Binding-site contacts:
Ligand atom O contacts residue GLU254 of chain 1.B at 3.5 Å (salt-bridge).
Ligand atom CG contacts residue HIS32 of chain 1.B at 3.4 Å.
Ligand atom OD2 contacts residue HIS32 of chain 1.B at 2.7 Å (h-bond).
Ligand atom CAF contacts residue HIS32 of chain 1.B at 4.1 Å.
Ligand atom CAF contacts residue TRP193 of chain 1.B at 3.9 Å (hydrophobic).
Ligand atom N1 contacts residue TRP54 of chain 1.B at 3.5 Å (h-bond).
Ligand atom O contacts residue ARG228 of chain 1.B at 4.1 Å.
Ligand atom CAO contacts residue ARG255 of chain 1.B at 3.9 Å.
Ligand atom OG contacts residue TRP54 of chain 1.B at 3.4 Å (h-bond).
Ligand atom CA contacts residue ASP195 of chain 1.B at 3.1 Å.
Ligand atom O contacts residue ASP195 of chain 1.B at 3.9 Å.
Ligand atom CB contacts residue GLU53 of chain 1.B at 3.4 Å.
Ligand atom CAN contacts residue GLU254 of chain 1.B at 3.6 Å.
Ligand atom CG contacts residue GLU53 of chain 1.B at 4.1 Å.
Ligand atom CG contacts residue TRP282 of chain 1.B at 3.6 Å (hydrophobic).
Ligand atom CA contacts residue GLU254 of chain 1.B at 3.9 Å.
Ligand atom OD2 contacts residue ASP195 of chain 1.B at 3.4 Å (salt-bridge).
Ligand atom C contacts residue GLU254 of chain 1.B at 3.7 Å.
Ligand atom OD2 contacts residue TYR144 of chain 1.B at 3.4 Å (h-bond).
Ligand atom CG contacts residue ASP195 of chain 1.B at 4.0 Å.
Ligand atom CAL contacts residue TRP54 of chain 1.B at 3.8 Å (hydrophobic).
Ligand atom OD2 contacts residue HIS101 of chain 1.B at 2.8 Å (h-bond).
Ligand atom O contacts residue TRP198 of chain 1.B at 3.3 Å.
Ligand atom CD1 contacts residue ASP195 of chain 1.B at 3.7 Å.
Ligand atom CD1 contacts residue TRP282 of chain 1.B at 3.6 Å (hydrophobic).
Ligand atom OG contacts residue GLU53 of chain 1.B at 2.8 Å (salt-bridge).
Ligand atom CB contacts residue HIS101 of chain 1.B at 4.0 Å.
Ligand atom C contacts residue ASP195 of chain 1.B at 4.0 Å.
Ligand atom CAF contacts residue GLU254 of chain 1.B at 3.7 Å.
Ligand atom CAF contacts residue ASP195 of chain 1.B at 3.9 Å.
Ligand atom OG contacts residue HIS101 of chain 1.B at 3.2 Å (h-bond).
Ligand atom CD1 contacts residue GLU254 of chain 1.B at 3.3 Å.
Ligand atom CB contacts residue TRP282 of chain 1.B at 3.8 Å (hydrophobic).
Ligand atom N contacts residue ASP195 of chain 1.B at 2.7 Å (salt-bridge).
Ligand atom CG contacts residue HIS101 of chain 1.B at 3.8 Å.
Ligand atom C contacts residue TRP198 of chain 1.B at 3.9 Å (hydrophobic).
Ligand atom N contacts residue ARG228 of chain 1.B at 4.0 Å.
Ligand atom OG contacts residue HIS102 of chain 1.B at 4.0 Å.
Ligand atom CAF contacts residue TRP282 of chain 1.B at 3.9 Å (hydrophobic).
Ligand atom N contacts residue GLU254 of chain 1.B at 3.2 Å (salt-bridge).

Sequence of chain 1.B:
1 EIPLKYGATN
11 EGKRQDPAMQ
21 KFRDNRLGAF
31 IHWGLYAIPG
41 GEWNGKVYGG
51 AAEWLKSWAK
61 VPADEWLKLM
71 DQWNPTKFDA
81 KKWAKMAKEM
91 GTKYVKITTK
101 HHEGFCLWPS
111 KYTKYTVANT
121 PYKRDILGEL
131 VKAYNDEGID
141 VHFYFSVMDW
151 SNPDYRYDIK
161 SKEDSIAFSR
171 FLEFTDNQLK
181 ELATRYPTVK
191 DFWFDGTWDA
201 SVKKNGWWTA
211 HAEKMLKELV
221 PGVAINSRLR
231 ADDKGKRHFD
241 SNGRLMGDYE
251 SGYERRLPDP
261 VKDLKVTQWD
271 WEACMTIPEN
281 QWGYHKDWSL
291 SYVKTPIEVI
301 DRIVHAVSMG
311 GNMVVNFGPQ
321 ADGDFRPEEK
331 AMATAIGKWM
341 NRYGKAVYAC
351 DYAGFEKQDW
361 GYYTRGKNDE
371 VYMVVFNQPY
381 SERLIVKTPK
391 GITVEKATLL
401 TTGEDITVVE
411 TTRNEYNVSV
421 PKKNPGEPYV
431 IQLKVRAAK

The protein below binds the small molecule below.
Small molecule (SMILES): C[C@@H]1N[C@@H](C(=O)NCc2ccccc2)[C@H](O)[C@@H]1O